Binding-site contacts:
Ligand atom C contacts residue TYR60 of chain 1.B at 3.5 Å (hydrophobic).
Ligand atom C contacts residue MET160 of chain 1.B at 4.1 Å (hydrophobic).
Ligand atom N contacts residue HIS87 of chain 1.B at 2.9 Å (h-bond).
Ligand atom C contacts residue TYR153 of chain 1.B at 3.6 Å (hydrophobic).
Ligand atom C contacts residue ILE76 of chain 1.B at 4.4 Å (hydrophobic).
Ligand atom SG contacts residue HIS151 of chain 1.B at 3.9 Å.
Ligand atom CB contacts residue TYR153 of chain 1.B at 3.3 Å (hydrophobic).
Ligand atom CA contacts residue MET160 of chain 1.B at 4.1 Å (hydrophobic).
Ligand atom N contacts residue TYR153 of chain 1.B at 3.1 Å (h-bond).
Ligand atom CA contacts residue FE1 of chain 1.E at 3.2 Å.
Ligand atom N contacts residue HIS89 of chain 1.B at 3.1 Å (h-bond).
Ligand atom CB contacts residue HIS151 of chain 1.B at 3.8 Å.
Ligand atom N contacts residue MET160 of chain 1.B at 3.6 Å (h-bond).
Ligand atom OXT contacts residue ARG62 of chain 1.B at 3.0 Å (salt-bridge).
Ligand atom CA contacts residue TYR60 of chain 1.B at 3.6 Å (hydrophobic).
Ligand atom OXT contacts residue LEU157 of chain 1.B at 3.9 Å.
Ligand atom SG contacts residue FE1 of chain 1.E at 2.3 Å.
Ligand atom CA contacts residue HIS87 of chain 1.B at 3.7 Å.
Ligand atom SG contacts residue MET139 of chain 1.B at 3.5 Å (h-bond).
Ligand atom N contacts residue FE1 of chain 1.E at 2.2 Å.
Ligand atom CB contacts residue THR84 of chain 1.B at 4.2 Å.
Ligand atom CA contacts residue TYR153 of chain 1.B at 3.5 Å (hydrophobic).
Ligand atom C contacts residue ARG62 of chain 1.B at 3.4 Å.
Ligand atom O contacts residue TYR60 of chain 1.B at 2.6 Å (h-bond).
Ligand atom OXT contacts residue TYR153 of chain 1.B at 2.9 Å (h-bond).
Ligand atom SG contacts residue THR84 of chain 1.B at 4.1 Å.
Ligand atom CB contacts residue HIS87 of chain 1.B at 4.3 Å.
Ligand atom O contacts residue ARG62 of chain 1.B at 2.5 Å (salt-bridge).
Ligand atom CB contacts residue TYR60 of chain 1.B at 4.3 Å (hydrophobic).
Ligand atom SG contacts residue TYR153 of chain 1.B at 3.8 Å.
Ligand atom OXT contacts residue ILE76 of chain 1.B at 4.2 Å.
Ligand atom SG contacts residue HIS87 of chain 1.B at 3.6 Å (h-bond).
Ligand atom SG contacts residue HIS137 of chain 1.B at 3.3 Å.
Ligand atom CB contacts residue MET139 of chain 1.B at 4.5 Å (hydrophobic).
Ligand atom O contacts residue MET160 of chain 1.B at 3.7 Å.
Ligand atom O contacts residue ILE76 of chain 1.B at 4.3 Å.
Ligand atom SG contacts residue HIS89 of chain 1.B at 4.2 Å.
Ligand atom CB contacts residue FE1 of chain 1.E at 3.3 Å.

The protein below binds the small molecule below.
Small molecule (SMILES): N[C@@H](CS)C(=O)O

Sequence of chain 1.B:
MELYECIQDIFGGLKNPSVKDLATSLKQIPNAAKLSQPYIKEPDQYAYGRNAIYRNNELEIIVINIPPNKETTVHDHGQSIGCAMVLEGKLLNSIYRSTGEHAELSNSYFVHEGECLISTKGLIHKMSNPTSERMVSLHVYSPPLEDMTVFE